Binding-site contacts:
Ligand atom C1 contacts residue ASN212 of chain 1.B at 1.4 Å.
Ligand atom N2 contacts residue ARG216 of chain 1.B at 3.1 Å (salt-bridge).
Ligand atom C7 contacts residue ASN212 of chain 1.B at 4.0 Å.
Ligand atom C4 contacts residue ASN212 of chain 1.B at 4.3 Å.
Ligand atom C5 contacts residue ASN212 of chain 1.B at 3.7 Å.
Ligand atom C2 contacts residue ARG216 of chain 1.B at 4.0 Å.
Ligand atom N2 contacts residue ASN212 of chain 1.B at 2.9 Å (h-bond).
Ligand atom O5 contacts residue ASN212 of chain 1.B at 2.4 Å (h-bond).
Ligand atom O7 contacts residue ARG216 of chain 1.B at 4.2 Å.
Ligand atom C3 contacts residue ASN212 of chain 1.B at 3.8 Å.
Ligand atom C7 contacts residue ARG216 of chain 1.B at 3.3 Å.
Ligand atom C8 contacts residue ARG216 of chain 1.B at 3.2 Å.
Ligand atom O7 contacts residue MET323 of chain 1.B at 4.3 Å.
Ligand atom C8 contacts residue ARG262 of chain 1.B at 3.5 Å.
Ligand atom O7 contacts residue PRO324 of chain 1.B at 4.5 Å.
Ligand atom C1 contacts residue ARG216 of chain 1.B at 4.0 Å.
Ligand atom C8 contacts residue PRO324 of chain 1.B at 3.6 Å (hydrophobic).
Ligand atom C2 contacts residue ASN212 of chain 1.B at 2.5 Å.

This protein binds this small molecule.
Small molecule (SMILES): CC(=O)N[C@@H]1[C@@H](O)[C@H](O)[C@@H](CO)O[C@H]1O

Sequence of chain 1.B:
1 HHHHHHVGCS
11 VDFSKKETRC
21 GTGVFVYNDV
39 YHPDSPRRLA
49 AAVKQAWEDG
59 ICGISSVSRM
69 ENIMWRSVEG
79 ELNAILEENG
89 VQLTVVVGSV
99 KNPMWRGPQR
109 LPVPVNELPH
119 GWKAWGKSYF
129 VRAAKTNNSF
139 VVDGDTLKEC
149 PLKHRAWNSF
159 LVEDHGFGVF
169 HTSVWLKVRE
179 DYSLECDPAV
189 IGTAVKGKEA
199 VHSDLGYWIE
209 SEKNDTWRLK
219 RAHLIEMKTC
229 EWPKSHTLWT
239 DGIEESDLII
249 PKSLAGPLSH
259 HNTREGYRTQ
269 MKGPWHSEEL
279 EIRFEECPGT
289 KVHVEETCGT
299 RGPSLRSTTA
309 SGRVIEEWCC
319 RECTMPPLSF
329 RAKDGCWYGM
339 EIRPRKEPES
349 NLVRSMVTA